A small-molecule ligand and the protein it binds are described below.
Small molecule (SMILES): NC1(C(=O)O)CC1

Sequence of chain 3.A:
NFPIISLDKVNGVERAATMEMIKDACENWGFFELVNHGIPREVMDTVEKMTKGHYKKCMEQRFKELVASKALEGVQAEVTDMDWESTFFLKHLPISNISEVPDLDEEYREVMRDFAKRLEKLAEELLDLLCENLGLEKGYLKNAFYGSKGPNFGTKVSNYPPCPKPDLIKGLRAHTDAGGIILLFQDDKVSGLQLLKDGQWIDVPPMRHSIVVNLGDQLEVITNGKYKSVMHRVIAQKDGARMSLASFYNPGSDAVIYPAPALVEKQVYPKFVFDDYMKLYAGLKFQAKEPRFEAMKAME

Sequence of chain 4.A:
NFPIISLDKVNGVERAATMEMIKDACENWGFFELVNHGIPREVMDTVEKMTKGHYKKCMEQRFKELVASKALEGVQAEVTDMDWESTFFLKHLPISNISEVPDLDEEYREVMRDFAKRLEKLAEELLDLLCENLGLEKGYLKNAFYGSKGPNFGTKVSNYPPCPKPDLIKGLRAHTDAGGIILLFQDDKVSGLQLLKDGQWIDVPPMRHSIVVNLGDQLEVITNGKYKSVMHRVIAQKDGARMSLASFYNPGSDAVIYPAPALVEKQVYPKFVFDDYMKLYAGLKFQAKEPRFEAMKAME

Binding-site contacts:
Ligand atom C contacts residue HIS177 of chain 3.A at 4.3 Å.
Ligand atom C contacts residue GLU80 of chain 4.A at 3.3 Å.
Ligand atom O contacts residue HIS234 of chain 3.A at 3.1 Å (h-bond).
Ligand atom CB contacts residue LEU186 of chain 3.A at 4.2 Å (hydrophobic).
Ligand atom N contacts residue ASP179 of chain 3.A at 2.5 Å (salt-bridge).
Ligand atom CB contacts residue ASN216 of chain 3.A at 4.0 Å.
Ligand atom CG contacts residue ILE184 of chain 3.A at 4.1 Å (hydrophobic).
Ligand atom OXT contacts residue VAL236 of chain 3.A at 4.4 Å.
Ligand atom CG contacts residue ASN216 of chain 3.A at 4.1 Å.
Ligand atom OXT contacts residue GLU80 of chain 4.A at 3.0 Å (salt-bridge).
Ligand atom CB contacts residue HIS234 of chain 3.A at 4.0 Å.
Ligand atom O contacts residue ASP179 of chain 3.A at 4.0 Å.
Ligand atom N contacts residue HIS234 of chain 3.A at 3.1 Å (h-bond).
Ligand atom N contacts residue ILE184 of chain 3.A at 3.9 Å.
Ligand atom O contacts residue GLU80 of chain 4.A at 3.0 Å (salt-bridge).
Ligand atom CB contacts residue LEU195 of chain 3.A at 3.8 Å (hydrophobic).
Ligand atom CA contacts residue NI1 of chain 3.B at 3.0 Å.
Ligand atom N contacts residue NI1 of chain 3.B at 2.4 Å (h-bond).
Ligand atom CG contacts residue NI1 of chain 3.B at 4.5 Å.
Ligand atom O contacts residue NI1 of chain 3.B at 1.9 Å (h-bond).
Ligand atom CA contacts residue HIS234 of chain 3.A at 3.7 Å.
Ligand atom CG contacts residue LEU186 of chain 3.A at 4.0 Å (hydrophobic).
Ligand atom CA contacts residue ILE184 of chain 3.A at 4.4 Å (hydrophobic).
Ligand atom OXT contacts residue NI1 of chain 3.B at 3.7 Å.
Ligand atom N contacts residue ASN216 of chain 3.A at 3.5 Å (h-bond).
Ligand atom CB contacts residue NI1 of chain 3.B at 4.1 Å.
Ligand atom C contacts residue NI1 of chain 3.B at 2.7 Å.
Ligand atom C contacts residue HIS234 of chain 3.A at 3.9 Å.
Ligand atom CA contacts residue ASP179 of chain 3.A at 3.9 Å.
Ligand atom CA contacts residue ASN216 of chain 3.A at 4.2 Å.
Ligand atom CB contacts residue PHE33 of chain 3.A at 4.4 Å (hydrophobic).
Ligand atom O contacts residue HIS177 of chain 3.A at 3.2 Å (h-bond).